The small molecule below binds the protein below.
Small molecule (SMILES): CC(=O)N[C@H]1[C@H](O[C@H]2[C@H](O)[C@@H](NC(C)=O)CO[C@@H]2CO)O[C@H](CO)[C@@H](O)[C@@H]1O

Binding-site contacts:
Ligand atom C2 contacts residue ASN788 of chain 1.A at 2.5 Å.
Ligand atom C3 contacts residue ASN788 of chain 1.A at 3.7 Å.
Ligand atom C7 contacts residue ASN788 of chain 1.A at 3.1 Å.
Ligand atom C4 contacts residue ASN788 of chain 1.A at 4.0 Å.
Ligand atom C5 contacts residue ASN788 of chain 1.A at 3.4 Å.
Ligand atom C1 contacts residue SER790 of chain 1.A at 3.2 Å.
Ligand atom C1 contacts residue ASN788 of chain 1.A at 1.4 Å.
Ligand atom O7 contacts residue ASN788 of chain 1.A at 3.5 Å (h-bond).
Ligand atom N2 contacts residue ASN788 of chain 1.A at 2.7 Å (h-bond).
Ligand atom N2 contacts residue SER790 of chain 1.A at 4.0 Å.
Ligand atom C2 contacts residue SER790 of chain 1.A at 4.3 Å.
Ligand atom C6 contacts residue ASN788 of chain 1.A at 3.6 Å.
Ligand atom C8 contacts residue ASN788 of chain 1.A at 3.7 Å.
Ligand atom O5 contacts residue ASN788 of chain 1.A at 2.5 Å (h-bond).
Ligand atom O5 contacts residue SER790 of chain 1.A at 3.6 Å (h-bond).

Sequence of chain 1.A:
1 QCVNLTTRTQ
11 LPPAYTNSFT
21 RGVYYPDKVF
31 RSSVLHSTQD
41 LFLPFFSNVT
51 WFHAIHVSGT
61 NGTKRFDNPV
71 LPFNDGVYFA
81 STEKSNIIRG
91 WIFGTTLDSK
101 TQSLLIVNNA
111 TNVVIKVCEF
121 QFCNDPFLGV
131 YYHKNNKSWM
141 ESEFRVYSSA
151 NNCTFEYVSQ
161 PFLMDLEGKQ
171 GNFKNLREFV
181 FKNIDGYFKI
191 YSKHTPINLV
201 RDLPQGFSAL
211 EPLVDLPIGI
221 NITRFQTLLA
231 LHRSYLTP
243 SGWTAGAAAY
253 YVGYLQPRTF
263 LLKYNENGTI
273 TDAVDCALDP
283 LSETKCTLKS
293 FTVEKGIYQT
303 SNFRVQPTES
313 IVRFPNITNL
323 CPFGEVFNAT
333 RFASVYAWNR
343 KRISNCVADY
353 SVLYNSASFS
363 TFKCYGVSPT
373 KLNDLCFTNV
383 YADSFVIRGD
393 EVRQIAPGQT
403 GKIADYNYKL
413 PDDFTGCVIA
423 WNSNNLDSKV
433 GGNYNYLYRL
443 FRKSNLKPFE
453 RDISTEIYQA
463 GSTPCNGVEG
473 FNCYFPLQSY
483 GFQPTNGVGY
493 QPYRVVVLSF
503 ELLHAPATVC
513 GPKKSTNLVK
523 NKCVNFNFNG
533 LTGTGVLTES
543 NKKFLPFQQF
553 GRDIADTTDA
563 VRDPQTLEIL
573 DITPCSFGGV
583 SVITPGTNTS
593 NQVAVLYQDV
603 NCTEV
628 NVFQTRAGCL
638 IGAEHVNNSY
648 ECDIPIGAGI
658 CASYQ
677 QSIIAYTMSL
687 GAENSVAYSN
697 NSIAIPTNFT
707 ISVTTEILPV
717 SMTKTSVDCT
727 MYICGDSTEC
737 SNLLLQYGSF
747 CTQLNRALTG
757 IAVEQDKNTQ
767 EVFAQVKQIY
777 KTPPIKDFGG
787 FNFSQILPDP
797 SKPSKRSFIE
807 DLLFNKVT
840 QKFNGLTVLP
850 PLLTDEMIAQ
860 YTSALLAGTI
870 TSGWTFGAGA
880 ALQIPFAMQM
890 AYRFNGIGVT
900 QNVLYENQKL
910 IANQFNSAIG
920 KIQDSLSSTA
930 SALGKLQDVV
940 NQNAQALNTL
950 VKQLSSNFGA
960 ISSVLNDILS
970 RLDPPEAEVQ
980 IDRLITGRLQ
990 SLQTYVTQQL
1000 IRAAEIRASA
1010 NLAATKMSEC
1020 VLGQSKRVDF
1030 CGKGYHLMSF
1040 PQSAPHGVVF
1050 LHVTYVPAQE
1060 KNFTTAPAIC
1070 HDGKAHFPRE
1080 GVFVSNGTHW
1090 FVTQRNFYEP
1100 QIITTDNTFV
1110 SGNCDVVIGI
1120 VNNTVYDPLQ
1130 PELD